A protein and the small-molecule ligand that binds it are described below.
Small molecule (SMILES): Nc1ncnc2c1ncn2[C@@H]1O[C@H](CO)[C@@H](O)[C@H]1O

Sequence of chain 2.D:
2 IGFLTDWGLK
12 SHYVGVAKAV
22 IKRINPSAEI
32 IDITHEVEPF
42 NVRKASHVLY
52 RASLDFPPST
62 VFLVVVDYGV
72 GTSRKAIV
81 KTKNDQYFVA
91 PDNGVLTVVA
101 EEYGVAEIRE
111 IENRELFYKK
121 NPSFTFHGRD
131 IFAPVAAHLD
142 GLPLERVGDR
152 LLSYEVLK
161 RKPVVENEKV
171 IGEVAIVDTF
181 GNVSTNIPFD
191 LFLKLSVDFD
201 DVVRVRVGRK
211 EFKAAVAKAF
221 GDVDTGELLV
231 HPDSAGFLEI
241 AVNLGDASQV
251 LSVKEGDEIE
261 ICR

Binding-site contacts:
Ligand atom C2' contacts residue ASP7 of chain 2.D at 3.5 Å.
Ligand atom C2 contacts residue LEU244 of chain 1.D at 3.6 Å (hydrophobic).
Ligand atom O3' contacts residue VAL66 of chain 2.D at 3.4 Å (h-bond).
Ligand atom O2' contacts residue TYR69 of chain 2.D at 3.7 Å.
Ligand atom C3' contacts residue ASP7 of chain 2.D at 3.4 Å.
Ligand atom C4 contacts residue PHE41 of chain 2.D at 3.4 Å (hydrophobic).
Ligand atom N1 contacts residue PHE220 of chain 1.D at 3.6 Å.
Ligand atom N7 contacts residue PHE180 of chain 1.D at 3.5 Å.
Ligand atom C8 contacts residue PHE180 of chain 1.D at 3.6 Å (hydrophobic).
Ligand atom N6 contacts residue PHE220 of chain 1.D at 3.7 Å.
Ligand atom C4' contacts residue ASP68 of chain 2.D at 3.4 Å.
Ligand atom C1' contacts residue ASP68 of chain 2.D at 3.4 Å.
Ligand atom C4 contacts residue PHE220 of chain 1.D at 3.5 Å (hydrophobic).
Ligand atom N3 contacts residue TYR69 of chain 2.D at 3.3 Å.
Ligand atom O3' contacts residue ASP7 of chain 2.D at 2.8 Å (salt-bridge).
Ligand atom C2 contacts residue PHE220 of chain 1.D at 3.6 Å (hydrophobic).
Ligand atom C6 contacts residue PHE220 of chain 1.D at 3.5 Å (hydrophobic).
Ligand atom N9 contacts residue PHE220 of chain 1.D at 3.6 Å.
Ligand atom O3' contacts residue VAL67 of chain 2.D at 3.4 Å.
Ligand atom N3 contacts residue PHE41 of chain 2.D at 3.5 Å.
Ligand atom N6 contacts residue VAL242 of chain 1.D at 3.1 Å (h-bond).
Ligand atom O2' contacts residue ASP68 of chain 2.D at 3.7 Å.
Ligand atom N3 contacts residue PHE220 of chain 1.D at 3.6 Å.
Ligand atom O3' contacts residue ASP68 of chain 2.D at 2.7 Å (salt-bridge).
Ligand atom N6 contacts residue ASN182 of chain 1.D at 3.1 Å (h-bond).
Ligand atom N1 contacts residue LEU244 of chain 1.D at 3.0 Å (h-bond).
Ligand atom C2 contacts residue PHE41 of chain 2.D at 3.6 Å (hydrophobic).
Ligand atom C5 contacts residue PHE41 of chain 2.D at 3.5 Å (hydrophobic).
Ligand atom C5 contacts residue PHE220 of chain 1.D at 3.6 Å (hydrophobic).
Ligand atom C2' contacts residue PHE180 of chain 1.D at 3.6 Å (hydrophobic).
Ligand atom C6 contacts residue PHE41 of chain 2.D at 3.7 Å (hydrophobic).
Ligand atom N7 contacts residue PHE220 of chain 1.D at 3.5 Å.
Ligand atom O2' contacts residue ASP7 of chain 2.D at 2.7 Å (salt-bridge).
Ligand atom O4' contacts residue ASP68 of chain 2.D at 3.5 Å (salt-bridge).
Ligand atom C8 contacts residue PHE220 of chain 1.D at 3.7 Å (hydrophobic).
Ligand atom N7 contacts residue ASN182 of chain 1.D at 3.1 Å (h-bond).
Ligand atom C3' contacts residue TRP8 of chain 2.D at 3.7 Å (hydrophobic).
Ligand atom O3' contacts residue TRP8 of chain 2.D at 3.5 Å (h-bond).
Ligand atom O5' contacts residue PHE126 of chain 2.D at 3.5 Å.
Ligand atom O5' contacts residue THR125 of chain 2.D at 2.6 Å (h-bond).

Sequence of chain 1.D:
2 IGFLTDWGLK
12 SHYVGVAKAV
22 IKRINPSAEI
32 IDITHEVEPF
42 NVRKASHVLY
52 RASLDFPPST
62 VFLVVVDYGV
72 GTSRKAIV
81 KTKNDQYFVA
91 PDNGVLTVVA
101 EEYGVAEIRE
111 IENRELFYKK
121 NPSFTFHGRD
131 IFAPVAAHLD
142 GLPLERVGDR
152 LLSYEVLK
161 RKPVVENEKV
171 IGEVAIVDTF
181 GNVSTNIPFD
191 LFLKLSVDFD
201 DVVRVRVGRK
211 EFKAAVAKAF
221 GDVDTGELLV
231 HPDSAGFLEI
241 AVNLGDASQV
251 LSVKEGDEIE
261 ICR